A small-molecule ligand and the protein it binds are described below.
Small molecule (SMILES): CC(=O)N[C@@H]1[C@@H](O)[C@H](O)[C@@H](CO)O[C@H]1O

Sequence of chain 2.C:
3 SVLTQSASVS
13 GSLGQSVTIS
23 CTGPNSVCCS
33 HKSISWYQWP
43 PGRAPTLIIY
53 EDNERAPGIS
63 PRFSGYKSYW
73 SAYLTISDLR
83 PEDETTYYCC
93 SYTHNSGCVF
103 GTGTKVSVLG

Sequence of chain 2.A:
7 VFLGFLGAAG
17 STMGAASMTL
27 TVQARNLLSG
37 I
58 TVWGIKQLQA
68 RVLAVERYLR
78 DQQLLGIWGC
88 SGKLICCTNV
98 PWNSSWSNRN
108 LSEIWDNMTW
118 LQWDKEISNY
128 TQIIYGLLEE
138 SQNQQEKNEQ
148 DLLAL

Sequence of chain 2.D:
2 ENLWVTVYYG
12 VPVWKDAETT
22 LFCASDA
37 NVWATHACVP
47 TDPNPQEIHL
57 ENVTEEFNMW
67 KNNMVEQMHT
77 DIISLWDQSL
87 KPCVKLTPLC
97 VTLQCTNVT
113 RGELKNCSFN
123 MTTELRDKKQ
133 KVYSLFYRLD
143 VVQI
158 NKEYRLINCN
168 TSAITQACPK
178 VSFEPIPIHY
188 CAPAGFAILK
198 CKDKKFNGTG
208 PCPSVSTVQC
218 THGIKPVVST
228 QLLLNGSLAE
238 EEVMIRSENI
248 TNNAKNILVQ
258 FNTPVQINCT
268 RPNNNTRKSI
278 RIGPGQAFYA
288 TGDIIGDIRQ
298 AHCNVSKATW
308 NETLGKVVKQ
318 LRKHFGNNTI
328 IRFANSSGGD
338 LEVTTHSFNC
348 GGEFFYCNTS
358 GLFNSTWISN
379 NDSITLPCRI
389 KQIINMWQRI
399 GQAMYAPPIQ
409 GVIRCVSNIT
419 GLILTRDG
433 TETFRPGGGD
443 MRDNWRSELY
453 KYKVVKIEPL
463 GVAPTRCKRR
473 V

Binding-site contacts:
Ligand atom O7 contacts residue GLU2 of chain 2.D at 3.5 Å.
Ligand atom N2 contacts residue GLU56 of chain 2.C at 4.4 Å.
Ligand atom O5 contacts residue ARG106 of chain 2.A at 4.2 Å.
Ligand atom C6 contacts residue ASN105 of chain 2.A at 3.5 Å.
Ligand atom C7 contacts residue GLU56 of chain 2.C at 3.8 Å.
Ligand atom N2 contacts residue ASN107 of chain 2.A at 2.8 Å (h-bond).
Ligand atom C6 contacts residue ASN107 of chain 2.A at 3.9 Å.
Ligand atom C3 contacts residue ASN107 of chain 2.A at 3.8 Å.
Ligand atom O3 contacts residue GLU2 of chain 2.D at 4.1 Å.
Ligand atom C6 contacts residue ARG106 of chain 2.A at 4.0 Å.
Ligand atom O7 contacts residue ASN107 of chain 2.A at 3.1 Å (h-bond).
Ligand atom C2 contacts residue ASN107 of chain 2.A at 2.4 Å.
Ligand atom O5 contacts residue ASN107 of chain 2.A at 2.5 Å (h-bond).
Ligand atom C8 contacts residue GLU2 of chain 2.D at 4.4 Å.
Ligand atom C5 contacts residue ASN107 of chain 2.A at 3.7 Å.
Ligand atom C1 contacts residue ASN107 of chain 2.A at 1.4 Å.
Ligand atom C8 contacts residue GLU56 of chain 2.C at 3.3 Å.
Ligand atom C8 contacts residue ASN107 of chain 2.A at 4.3 Å.
Ligand atom O6 contacts residue ASN105 of chain 2.A at 2.8 Å (h-bond).
Ligand atom O7 contacts residue GLU56 of chain 2.C at 4.3 Å.
Ligand atom C7 contacts residue ASN107 of chain 2.A at 3.1 Å.
Ligand atom O7 contacts residue ARG468 of chain 2.D at 4.4 Å.
Ligand atom C4 contacts residue ASN107 of chain 2.A at 4.3 Å.
Ligand atom O6 contacts residue ASN107 of chain 2.A at 3.7 Å.
Ligand atom O6 contacts residue ARG106 of chain 2.A at 3.9 Å.
Ligand atom C7 contacts residue GLU2 of chain 2.D at 4.0 Å.